Binding-site contacts:
Ligand atom C1 contacts residue GLU72 of chain 1.B at 3.8 Å.
Ligand atom C9 contacts residue HIS188 of chain 1.B at 3.7 Å.
Ligand atom N contacts residue TYR309 of chain 1.B at 3.6 Å.
Ligand atom O1 contacts residue ASN340 of chain 1.B at 3.7 Å.
Ligand atom C9 contacts residue TYR186 of chain 1.B at 3.6 Å (hydrophobic).
Ligand atom C2 contacts residue VAL71 of chain 1.B at 3.4 Å (hydrophobic).
Ligand atom C1 contacts residue ASP73 of chain 1.B at 3.7 Å.
Ligand atom C1 contacts residue PHE80 of chain 1.B at 3.6 Å (hydrophobic).
Ligand atom C3 contacts residue SER294 of chain 1.B at 3.7 Å.
Ligand atom O contacts residue VAL71 of chain 1.B at 2.7 Å.
Ligand atom O contacts residue GLU72 of chain 1.B at 3.3 Å (salt-bridge).
Ligand atom O1 contacts residue HIS188 of chain 1.B at 3.6 Å.
Ligand atom C11 contacts residue PHE78 of chain 1.B at 3.5 Å (hydrophobic).
Ligand atom C2 contacts residue PHE80 of chain 1.B at 3.6 Å (hydrophobic).
Ligand atom C contacts residue VAL71 of chain 1.B at 3.4 Å (hydrophobic).
Ligand atom N contacts residue ASN340 of chain 1.B at 3.3 Å.
Ligand atom C5 contacts residue PHE80 of chain 1.B at 3.7 Å (hydrophobic).
Ligand atom N contacts residue TYR186 of chain 1.B at 3.3 Å.
Ligand atom C2 contacts residue ASP73 of chain 1.B at 3.7 Å.
Ligand atom C14 contacts residue HIS188 of chain 1.B at 3.5 Å.
Ligand atom C11 contacts residue SER294 of chain 1.B at 3.6 Å.
Ligand atom N1 contacts residue PHE80 of chain 1.B at 3.8 Å.
Ligand atom C4 contacts residue SER294 of chain 1.B at 3.6 Å.
Ligand atom N1 contacts residue SER294 of chain 1.B at 2.8 Å (h-bond).
Ligand atom C7 contacts residue TYR186 of chain 1.B at 3.8 Å (hydrophobic).
Ligand atom C contacts residue GLU72 of chain 1.B at 3.5 Å.
Ligand atom C8 contacts residue TYR186 of chain 1.B at 3.8 Å (hydrophobic).
Ligand atom C3 contacts residue PHE80 of chain 1.B at 3.3 Å (hydrophobic).
Ligand atom C8 contacts residue PHE80 of chain 1.B at 3.8 Å (hydrophobic).
Ligand atom N contacts residue HIS188 of chain 1.B at 3.0 Å.
Ligand atom C9 contacts residue TYR309 of chain 1.B at 3.4 Å (hydrophobic).
Ligand atom C12 contacts residue HIS188 of chain 1.B at 3.6 Å.
Ligand atom N1 contacts residue PHE78 of chain 1.B at 3.5 Å.
Ligand atom C4 contacts residue PHE80 of chain 1.B at 3.4 Å (hydrophobic).
Ligand atom C8 contacts residue TYR309 of chain 1.B at 3.5 Å (hydrophobic).
Ligand atom C1 contacts residue VAL71 of chain 1.B at 3.6 Å (hydrophobic).
Ligand atom C14 contacts residue PHE201 of chain 1.B at 2.8 Å (hydrophobic).
Ligand atom O2 contacts residue PHE201 of chain 1.B at 3.5 Å.
Ligand atom C2 contacts residue GLU72 of chain 1.B at 3.7 Å.
Ligand atom O2 contacts residue HIS188 of chain 1.B at 3.2 Å.

Sequence of chain 1.B:
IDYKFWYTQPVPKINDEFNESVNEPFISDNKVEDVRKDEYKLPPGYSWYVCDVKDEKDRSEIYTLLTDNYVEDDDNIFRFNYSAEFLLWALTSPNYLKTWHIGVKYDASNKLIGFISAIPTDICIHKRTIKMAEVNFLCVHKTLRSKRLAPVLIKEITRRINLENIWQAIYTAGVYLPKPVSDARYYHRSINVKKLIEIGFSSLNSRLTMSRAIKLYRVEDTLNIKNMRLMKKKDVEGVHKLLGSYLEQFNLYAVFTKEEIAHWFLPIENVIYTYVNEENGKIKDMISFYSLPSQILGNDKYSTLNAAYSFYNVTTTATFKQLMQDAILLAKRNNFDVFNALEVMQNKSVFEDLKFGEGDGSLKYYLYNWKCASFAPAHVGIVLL

This small molecule binds to this protein.
Small molecule (SMILES): CCOC(=O)c1cnc2ccc(OC)cc2c1SCCC#N